This protein binds this small molecule.
Small molecule (SMILES): Nc1nc2c(ncn2[C@@H]2O[C@H](CO[P](=O)(O)C[P](=O)(O)OP(=O)(O)O)[C@@H](O)[C@H]2O)c(=O)[nH]1

Binding-site contacts:
Ligand atom O3' contacts residue ASP177 of chain 1.K at 3.5 Å.
Ligand atom O1B contacts residue SER138 of chain 1.K at 3.9 Å.
Ligand atom PA contacts residue GLN11 of chain 1.K at 3.5 Å.
Ligand atom N2 contacts residue LEU225 of chain 1.K at 3.6 Å.
Ligand atom PB contacts residue THR143 of chain 1.K at 3.6 Å.
Ligand atom N3 contacts residue CYS12 of chain 1.K at 3.9 Å.
Ligand atom O2A contacts residue GLN11 of chain 1.K at 2.7 Å (h-bond).
Ligand atom C2 contacts residue TYR222 of chain 1.K at 3.3 Å (hydrophobic).
Ligand atom O1G contacts residue THR143 of chain 1.K at 3.4 Å.
Ligand atom C5 contacts residue TYR222 of chain 1.K at 3.3 Å (hydrophobic).
Ligand atom O2G contacts residue GLN11 of chain 1.K at 3.6 Å (h-bond).
Ligand atom O5' contacts residue SER138 of chain 1.K at 3.5 Å (h-bond).
Ligand atom O6 contacts residue ASN226 of chain 1.K at 3.9 Å.
Ligand atom O3B contacts residue ASN99 of chain 1.K at 3.8 Å.
Ligand atom O1B contacts residue GLN11 of chain 1.K at 3.6 Å (h-bond).
Ligand atom O3B contacts residue THR143 of chain 1.K at 3.3 Å.
Ligand atom N2 contacts residue ASN226 of chain 1.K at 3.5 Å (h-bond).
Ligand atom O1B contacts residue GLY144 of chain 1.K at 3.8 Å.
Ligand atom O2' contacts residue ASP177 of chain 1.K at 3.7 Å.
Ligand atom O2' contacts residue ASN204 of chain 1.K at 3.6 Å.
Ligand atom C6 contacts residue TYR222 of chain 1.K at 3.2 Å (hydrophobic).
Ligand atom O1B contacts residue THR143 of chain 1.K at 3.2 Å.
Ligand atom C4 contacts residue CYS12 of chain 1.K at 3.9 Å (hydrophobic).
Ligand atom N3 contacts residue TYR222 of chain 1.K at 3.5 Å.
Ligand atom O3G contacts residue ASN99 of chain 1.K at 2.9 Å (h-bond).
Ligand atom O6 contacts residue TYR222 of chain 1.K at 3.1 Å.
Ligand atom PG contacts residue ASN99 of chain 1.K at 3.9 Å.
Ligand atom PA contacts residue CYS12 of chain 1.K at 3.9 Å.
Ligand atom N2 contacts residue LEU207 of chain 1.K at 3.8 Å.
Ligand atom C2 contacts residue ASN226 of chain 1.K at 3.6 Å.
Ligand atom O1A contacts residue GLN11 of chain 1.K at 2.6 Å.
Ligand atom N1 contacts residue TYR222 of chain 1.K at 3.2 Å.
Ligand atom O2B contacts residue THR143 of chain 1.K at 3.8 Å.
Ligand atom PB contacts residue GLN11 of chain 1.K at 3.7 Å.
Ligand atom O6 contacts residue GLN15 of chain 1.K at 3.8 Å.
Ligand atom O5' contacts residue CYS12 of chain 1.K at 3.9 Å.
Ligand atom O1A contacts residue CYS12 of chain 1.K at 2.6 Å (h-bond).
Ligand atom C4 contacts residue TYR222 of chain 1.K at 3.5 Å (hydrophobic).
Ligand atom O2B contacts residue GLN11 of chain 1.K at 2.5 Å.
Ligand atom N1 contacts residue ASN226 of chain 1.K at 3.0 Å (h-bond).

Sequence of chain 1.K:
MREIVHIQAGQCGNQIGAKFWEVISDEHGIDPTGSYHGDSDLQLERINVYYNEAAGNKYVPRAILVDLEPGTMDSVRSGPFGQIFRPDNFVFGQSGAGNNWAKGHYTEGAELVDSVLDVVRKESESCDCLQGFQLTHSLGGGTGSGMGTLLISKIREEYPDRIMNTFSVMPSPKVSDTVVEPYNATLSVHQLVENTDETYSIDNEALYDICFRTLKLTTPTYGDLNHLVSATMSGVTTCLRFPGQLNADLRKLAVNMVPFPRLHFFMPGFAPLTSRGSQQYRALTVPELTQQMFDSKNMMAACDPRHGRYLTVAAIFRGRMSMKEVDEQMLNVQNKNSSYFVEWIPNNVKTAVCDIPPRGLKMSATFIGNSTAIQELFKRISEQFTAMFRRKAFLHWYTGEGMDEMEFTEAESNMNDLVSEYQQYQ